Sequence of chain 2.A:
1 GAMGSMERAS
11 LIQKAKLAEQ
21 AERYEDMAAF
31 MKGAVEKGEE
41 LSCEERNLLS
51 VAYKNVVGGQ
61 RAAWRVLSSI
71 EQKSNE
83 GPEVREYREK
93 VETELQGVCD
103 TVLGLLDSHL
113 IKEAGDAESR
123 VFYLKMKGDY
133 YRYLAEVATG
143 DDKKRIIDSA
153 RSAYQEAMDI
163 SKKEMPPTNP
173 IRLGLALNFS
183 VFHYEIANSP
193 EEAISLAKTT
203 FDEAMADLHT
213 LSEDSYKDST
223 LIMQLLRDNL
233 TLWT

The small molecule below binds the protein below.
Small molecule (SMILES): Cc1cccc(C)c1N(C(=O)CN)C(C)C

Binding-site contacts:
Ligand atom C10 contacts residue TYR218 of chain 2.A at 3.7 Å (hydrophobic).
Ligand atom C6 contacts residue LEU210 of chain 2.A at 3.6 Å (hydrophobic).
Ligand atom C4 contacts residue MET225 of chain 2.A at 3.8 Å (hydrophobic).
Ligand atom C4 contacts residue THR222 of chain 2.A at 3.9 Å.
Ligand atom C6 contacts residue MET207 of chain 2.A at 4.1 Å (hydrophobic).
Ligand atom C2 contacts residue GLN226 of chain 2.A at 3.3 Å.
Ligand atom C3 contacts residue GLN226 of chain 2.A at 4.3 Å.
Ligand atom C3 contacts residue PHE203 of chain 2.A at 3.9 Å (hydrophobic).
Ligand atom C contacts residue GLN226 of chain 2.A at 3.5 Å.
Ligand atom C3 contacts residue MET225 of chain 2.A at 3.9 Å (hydrophobic).
Ligand atom C5 contacts residue THR222 of chain 2.A at 4.0 Å.
Ligand atom C8 contacts residue TYR218 of chain 2.A at 3.7 Å (hydrophobic).
Ligand atom C6 contacts residue THR222 of chain 2.A at 3.7 Å.
Ligand atom C3 contacts residue THR222 of chain 2.A at 4.2 Å.
Ligand atom C5 contacts residue MET207 of chain 2.A at 4.2 Å (hydrophobic).
Ligand atom C1 contacts residue GLN226 of chain 2.A at 3.8 Å.
Ligand atom C6 contacts residue TYR218 of chain 2.A at 3.8 Å (hydrophobic).
Ligand atom C4 contacts residue MET207 of chain 2.A at 4.0 Å (hydrophobic).